Sequence of chain 1.A:
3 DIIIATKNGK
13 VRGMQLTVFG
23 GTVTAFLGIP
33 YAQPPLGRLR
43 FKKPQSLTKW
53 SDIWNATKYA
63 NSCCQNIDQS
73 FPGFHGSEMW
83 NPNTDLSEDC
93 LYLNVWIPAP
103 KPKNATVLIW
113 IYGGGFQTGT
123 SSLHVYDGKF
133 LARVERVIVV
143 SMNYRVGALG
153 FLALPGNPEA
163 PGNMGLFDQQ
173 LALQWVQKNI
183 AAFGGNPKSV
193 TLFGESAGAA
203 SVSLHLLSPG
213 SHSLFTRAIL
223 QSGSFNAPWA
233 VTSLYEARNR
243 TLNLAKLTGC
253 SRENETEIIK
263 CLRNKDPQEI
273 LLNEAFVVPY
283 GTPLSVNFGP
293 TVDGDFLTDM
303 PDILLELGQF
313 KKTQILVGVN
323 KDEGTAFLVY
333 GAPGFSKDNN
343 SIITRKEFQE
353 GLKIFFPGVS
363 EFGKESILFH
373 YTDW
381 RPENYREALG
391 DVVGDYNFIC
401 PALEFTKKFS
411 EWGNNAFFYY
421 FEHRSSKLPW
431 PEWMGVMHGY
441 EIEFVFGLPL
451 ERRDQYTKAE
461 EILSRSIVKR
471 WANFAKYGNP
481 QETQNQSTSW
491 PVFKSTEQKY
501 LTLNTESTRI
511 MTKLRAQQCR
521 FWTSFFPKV

Binding-site contacts:
Ligand atom N1 contacts residue TYR332 of chain 1.A at 4.2 Å.
Ligand atom C17 contacts residue TRP82 of chain 1.A at 3.4 Å (hydrophobic).
Ligand atom C4 contacts residue TYR332 of chain 1.A at 3.3 Å (hydrophobic).
Ligand atom N12 contacts residue TRP82 of chain 1.A at 3.9 Å.
Ligand atom C16 contacts residue GLY115 of chain 1.A at 4.3 Å.
Ligand atom C8 contacts residue ALA328 of chain 1.A at 4.1 Å (hydrophobic).
Ligand atom C6 contacts residue ALA328 of chain 1.A at 4.3 Å (hydrophobic).
Ligand atom C8 contacts residue HIS438 of chain 1.A at 3.9 Å.
Ligand atom C6 contacts residue TYR332 of chain 1.A at 4.2 Å (hydrophobic).
Ligand atom C11 contacts residue TRP82 of chain 1.A at 4.1 Å (hydrophobic).
Ligand atom C18 contacts residue GLY115 of chain 1.A at 4.2 Å.
Ligand atom C11 contacts residue GLY439 of chain 1.A at 4.0 Å.
Ligand atom N1 contacts residue PRO285 of chain 1.A at 3.8 Å.
Ligand atom C9 contacts residue HIS438 of chain 1.A at 3.0 Å.
Ligand atom C10 contacts residue HIS438 of chain 1.A at 4.0 Å.
Ligand atom C3 contacts residue TYR332 of chain 1.A at 4.0 Å (hydrophobic).
Ligand atom C7 contacts residue TRP82 of chain 1.A at 3.5 Å (hydrophobic).
Ligand atom C6 contacts residue TRP430 of chain 1.A at 4.0 Å (hydrophobic).
Ligand atom C18 contacts residue HIS438 of chain 1.A at 4.2 Å.
Ligand atom C15 contacts residue TYR332 of chain 1.A at 3.9 Å (hydrophobic).
Ligand atom C10 contacts residue TRP82 of chain 1.A at 4.1 Å (hydrophobic).
Ligand atom C11 contacts residue HIS438 of chain 1.A at 4.2 Å.
Ligand atom C14 contacts residue PRO285 of chain 1.A at 3.0 Å (hydrophobic).
Ligand atom C15 contacts residue PRO285 of chain 1.A at 3.4 Å (hydrophobic).
Ligand atom C16 contacts residue TRP82 of chain 1.A at 3.7 Å (hydrophobic).
Ligand atom C9 contacts residue GLY439 of chain 1.A at 4.2 Å.
Ligand atom C16 contacts residue TYR128 of chain 1.A at 3.4 Å (hydrophobic).
Ligand atom C5 contacts residue TYR332 of chain 1.A at 4.2 Å (hydrophobic).
Ligand atom C2 contacts residue PRO285 of chain 1.A at 4.5 Å (hydrophobic).
Ligand atom C18 contacts residue SER198 of chain 1.A at 4.0 Å.
Ligand atom C16 contacts residue GLU197 of chain 1.A at 3.2 Å.
Ligand atom C9 contacts residue TRP82 of chain 1.A at 4.3 Å (hydrophobic).
Ligand atom N12 contacts residue GLU197 of chain 1.A at 4.0 Å.
Ligand atom C4 contacts residue ASP70 of chain 1.A at 4.0 Å.
Ligand atom C3 contacts residue ASP70 of chain 1.A at 4.2 Å.
Ligand atom C2 contacts residue TYR332 of chain 1.A at 3.4 Å (hydrophobic).
Ligand atom C16 contacts residue ILE442 of chain 1.A at 4.2 Å (hydrophobic).
Ligand atom C11 contacts residue GLU197 of chain 1.A at 4.2 Å.
Ligand atom C18 contacts residue GLY116 of chain 1.A at 4.0 Å.
Ligand atom C18 contacts residue GLU197 of chain 1.A at 4.0 Å.

This protein binds this small molecule.
Small molecule (SMILES): C[N+](C)(C)CCCCCCCCCC[N+](C)(C)C